Sequence of chain 1.A:
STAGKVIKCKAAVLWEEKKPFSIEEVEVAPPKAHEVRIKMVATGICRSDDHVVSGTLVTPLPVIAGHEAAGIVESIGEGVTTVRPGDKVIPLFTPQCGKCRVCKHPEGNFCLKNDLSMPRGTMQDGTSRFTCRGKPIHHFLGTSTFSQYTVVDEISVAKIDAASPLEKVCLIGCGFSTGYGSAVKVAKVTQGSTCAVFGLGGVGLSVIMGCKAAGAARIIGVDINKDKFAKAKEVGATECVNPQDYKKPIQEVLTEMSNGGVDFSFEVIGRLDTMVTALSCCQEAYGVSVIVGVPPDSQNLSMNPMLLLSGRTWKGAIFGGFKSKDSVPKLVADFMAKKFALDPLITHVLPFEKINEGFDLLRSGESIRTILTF

Sequence of chain 1.B:
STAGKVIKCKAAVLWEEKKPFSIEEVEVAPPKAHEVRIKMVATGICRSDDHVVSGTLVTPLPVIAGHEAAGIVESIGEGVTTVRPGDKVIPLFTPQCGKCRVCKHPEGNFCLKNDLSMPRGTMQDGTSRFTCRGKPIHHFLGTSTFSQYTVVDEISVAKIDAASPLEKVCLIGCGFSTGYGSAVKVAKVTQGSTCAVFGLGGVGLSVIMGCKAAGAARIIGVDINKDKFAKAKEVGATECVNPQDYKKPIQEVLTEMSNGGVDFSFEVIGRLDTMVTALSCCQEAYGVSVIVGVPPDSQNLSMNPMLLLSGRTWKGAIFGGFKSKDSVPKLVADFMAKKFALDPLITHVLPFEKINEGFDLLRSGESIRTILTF

Binding-site contacts:
Ligand atom C3 contacts residue VAL294 of chain 1.A at 3.5 Å (hydrophobic).
Ligand atom C6 contacts residue SER48 of chain 1.A at 3.5 Å.
Ligand atom C5 contacts residue LEU57 of chain 1.A at 3.6 Å (hydrophobic).
Ligand atom O1 contacts residue CYS174 of chain 1.A at 3.4 Å (h-bond).
Ligand atom F2 contacts residue ILE318 of chain 1.A at 3.7 Å.
Ligand atom O1 contacts residue SER48 of chain 1.A at 2.5 Å (h-bond).
Ligand atom C3 contacts residue LEU116 of chain 1.A at 3.6 Å (hydrophobic).
Ligand atom O1 contacts residue CYS46 of chain 1.A at 3.4 Å (h-bond).
Ligand atom O1 contacts residue HIS67 of chain 1.A at 3.1 Å (h-bond).
Ligand atom C7 contacts residue HIS67 of chain 1.A at 3.6 Å.
Ligand atom F6 contacts residue SER48 of chain 1.A at 3.2 Å.
Ligand atom F3 contacts residue LEU309 of chain 1.B at 3.6 Å.
Ligand atom F2 contacts residue NAJ1 of chain 1.E at 2.8 Å.
Ligand atom C1 contacts residue PHE93 of chain 1.A at 4.0 Å (hydrophobic).
Ligand atom F3 contacts residue VAL294 of chain 1.A at 3.5 Å.
Ligand atom C7 contacts residue CYS174 of chain 1.A at 3.6 Å (hydrophobic).
Ligand atom F3 contacts residue LEU116 of chain 1.A at 3.7 Å.
Ligand atom C4 contacts residue LEU116 of chain 1.A at 3.8 Å (hydrophobic).
Ligand atom O1 contacts residue ZN1 of chain 1.C at 2.0 Å.
Ligand atom C2 contacts residue NAJ1 of chain 1.E at 4.0 Å.
Ligand atom C7 contacts residue PHE93 of chain 1.A at 3.6 Å (hydrophobic).
Ligand atom F4 contacts residue LEU116 of chain 1.A at 3.9 Å.
Ligand atom F5 contacts residue LEU141 of chain 1.A at 3.4 Å.
Ligand atom F4 contacts residue LEU57 of chain 1.A at 3.3 Å.
Ligand atom O1 contacts residue NAJ1 of chain 1.E at 3.0 Å.
Ligand atom C7 contacts residue NAJ1 of chain 1.E at 3.3 Å.
Ligand atom C7 contacts residue SER48 of chain 1.A at 3.5 Å.
Ligand atom F5 contacts residue PHE140 of chain 1.A at 3.3 Å.
Ligand atom C4 contacts residue LEU57 of chain 1.A at 3.9 Å (hydrophobic).
Ligand atom F2 contacts residue VAL294 of chain 1.A at 3.8 Å.
Ligand atom C2 contacts residue VAL294 of chain 1.A at 3.7 Å (hydrophobic).
Ligand atom F3 contacts residue ILE318 of chain 1.A at 3.6 Å.
Ligand atom C1 contacts residue SER48 of chain 1.A at 3.3 Å.
Ligand atom C7 contacts residue ZN1 of chain 1.C at 2.9 Å.
Ligand atom C5 contacts residue LEU141 of chain 1.A at 3.8 Å (hydrophobic).
Ligand atom F6 contacts residue LEU141 of chain 1.A at 3.2 Å.
Ligand atom F6 contacts residue HIS67 of chain 1.A at 3.3 Å.
Ligand atom C6 contacts residue LEU141 of chain 1.A at 3.7 Å (hydrophobic).
Ligand atom F5 contacts residue LEU57 of chain 1.A at 3.2 Å.
Ligand atom C2 contacts residue SER48 of chain 1.A at 4.0 Å.

A protein and the small-molecule ligand that binds it are described below.
Small molecule (SMILES): OCc1c(F)c(F)c(F)c(F)c1F